Sequence of chain 1.B:
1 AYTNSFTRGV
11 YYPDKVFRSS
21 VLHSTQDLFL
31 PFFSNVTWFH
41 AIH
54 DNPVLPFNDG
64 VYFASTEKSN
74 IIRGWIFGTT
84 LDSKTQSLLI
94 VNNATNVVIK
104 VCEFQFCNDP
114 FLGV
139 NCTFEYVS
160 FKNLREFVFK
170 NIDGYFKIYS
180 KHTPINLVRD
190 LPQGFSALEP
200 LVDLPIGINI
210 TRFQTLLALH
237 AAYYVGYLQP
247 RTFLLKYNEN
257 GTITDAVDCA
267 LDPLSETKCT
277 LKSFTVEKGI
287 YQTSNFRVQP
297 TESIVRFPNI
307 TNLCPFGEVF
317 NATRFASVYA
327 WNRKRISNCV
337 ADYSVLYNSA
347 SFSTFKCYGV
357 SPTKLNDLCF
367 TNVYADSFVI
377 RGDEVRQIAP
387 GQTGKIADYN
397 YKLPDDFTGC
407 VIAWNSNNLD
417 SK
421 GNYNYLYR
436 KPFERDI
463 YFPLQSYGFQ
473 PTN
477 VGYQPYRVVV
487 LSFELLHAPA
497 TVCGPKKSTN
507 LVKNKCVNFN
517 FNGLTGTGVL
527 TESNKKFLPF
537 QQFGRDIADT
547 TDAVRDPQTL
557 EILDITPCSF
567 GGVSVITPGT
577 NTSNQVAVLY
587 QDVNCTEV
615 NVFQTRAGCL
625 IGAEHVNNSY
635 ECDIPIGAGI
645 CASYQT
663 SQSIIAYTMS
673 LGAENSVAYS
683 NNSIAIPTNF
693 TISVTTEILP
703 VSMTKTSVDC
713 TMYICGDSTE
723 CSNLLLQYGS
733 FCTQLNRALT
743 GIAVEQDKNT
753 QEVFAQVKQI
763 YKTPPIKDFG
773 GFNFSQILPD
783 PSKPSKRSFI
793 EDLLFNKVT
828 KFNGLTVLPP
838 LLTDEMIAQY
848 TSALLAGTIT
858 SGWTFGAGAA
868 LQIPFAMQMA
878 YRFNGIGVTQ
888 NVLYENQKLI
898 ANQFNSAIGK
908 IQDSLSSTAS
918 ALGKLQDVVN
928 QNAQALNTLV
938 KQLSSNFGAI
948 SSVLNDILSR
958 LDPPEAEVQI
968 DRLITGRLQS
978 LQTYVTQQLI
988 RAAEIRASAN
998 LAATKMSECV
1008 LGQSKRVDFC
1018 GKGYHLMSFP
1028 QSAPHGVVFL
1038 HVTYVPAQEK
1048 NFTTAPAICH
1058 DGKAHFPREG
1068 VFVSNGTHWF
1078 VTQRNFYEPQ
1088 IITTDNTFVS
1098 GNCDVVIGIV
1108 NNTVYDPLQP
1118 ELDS

The small molecule below binds the protein below.
Small molecule (SMILES): CC(=O)N[C@@H]1[C@@H](O)[C@H](O)[C@@H](CO)O[C@H]1O

Binding-site contacts:
Ligand atom O3 contacts residue VAL341 of chain 1.B at 3.7 Å.
Ligand atom O5 contacts residue ASN317 of chain 1.B at 2.4 Å (h-bond).
Ligand atom C7 contacts residue ASN317 of chain 1.B at 3.8 Å.
Ligand atom C7 contacts residue GLY313 of chain 1.B at 3.8 Å.
Ligand atom C5 contacts residue ASN317 of chain 1.B at 3.8 Å.
Ligand atom O7 contacts residue ASN317 of chain 1.B at 4.2 Å.
Ligand atom O7 contacts residue GLY313 of chain 1.B at 3.5 Å.
Ligand atom C7 contacts residue PHE312 of chain 1.B at 4.5 Å (hydrophobic).
Ligand atom C8 contacts residue PHE316 of chain 1.B at 3.7 Å (hydrophobic).
Ligand atom C2 contacts residue ASN317 of chain 1.B at 2.5 Å.
Ligand atom C3 contacts residue ASN317 of chain 1.B at 3.9 Å.
Ligand atom C8 contacts residue PHE312 of chain 1.B at 3.8 Å (hydrophobic).
Ligand atom C8 contacts residue GLY313 of chain 1.B at 3.9 Å.
Ligand atom C8 contacts residue LEU342 of chain 1.B at 3.5 Å (hydrophobic).
Ligand atom N2 contacts residue ASN317 of chain 1.B at 3.0 Å (h-bond).
Ligand atom O7 contacts residue PHE312 of chain 1.B at 4.5 Å.
Ligand atom C1 contacts residue ASN317 of chain 1.B at 1.5 Å.
Ligand atom C4 contacts residue ASN317 of chain 1.B at 4.3 Å.